A small-molecule ligand and the protein it binds are described below.
Small molecule (SMILES): CC(=O)N[C@@H]1[C@@H](O)[C@H](O)[C@@H](CO)O[C@H]1O

Binding-site contacts:
Ligand atom N2 contacts residue ASN305 of chain 1.A at 4.1 Å.
Ligand atom O7 contacts residue ASN179 of chain 1.A at 3.9 Å.
Ligand atom O3 contacts residue ASN179 of chain 1.A at 4.4 Å.
Ligand atom O6 contacts residue GLU200 of chain 1.A at 3.2 Å (salt-bridge).
Ligand atom C1 contacts residue GLU200 of chain 1.A at 3.2 Å.
Ligand atom C7 contacts residue ASN179 of chain 1.A at 3.8 Å.
Ligand atom C5 contacts residue ASN179 of chain 1.A at 3.4 Å.
Ligand atom C8 contacts residue VAL307 of chain 1.A at 4.0 Å (hydrophobic).
Ligand atom O5 contacts residue ASN179 of chain 1.A at 2.2 Å (h-bond).
Ligand atom O7 contacts residue VAL307 of chain 1.A at 4.5 Å.
Ligand atom C8 contacts residue ASN305 of chain 1.A at 3.9 Å.
Ligand atom O4 contacts residue LYS303 of chain 1.A at 3.7 Å.
Ligand atom C6 contacts residue GLU200 of chain 1.A at 4.0 Å.
Ligand atom C1 contacts residue ASN179 of chain 1.A at 1.3 Å.
Ligand atom C5 contacts residue GLU200 of chain 1.A at 3.8 Å.
Ligand atom C2 contacts residue GLU200 of chain 1.A at 4.5 Å.
Ligand atom C7 contacts residue VAL307 of chain 1.A at 4.3 Å (hydrophobic).
Ligand atom O6 contacts residue TYR198 of chain 1.A at 3.8 Å.
Ligand atom N2 contacts residue ASN179 of chain 1.A at 3.2 Å (h-bond).
Ligand atom C4 contacts residue ASN179 of chain 1.A at 4.2 Å.
Ligand atom C2 contacts residue ASN179 of chain 1.A at 2.5 Å.
Ligand atom O5 contacts residue GLU200 of chain 1.A at 2.6 Å (salt-bridge).
Ligand atom C3 contacts residue ASN179 of chain 1.A at 3.8 Å.
Ligand atom C7 contacts residue ASN305 of chain 1.A at 4.5 Å.

Sequence of chain 1.A:
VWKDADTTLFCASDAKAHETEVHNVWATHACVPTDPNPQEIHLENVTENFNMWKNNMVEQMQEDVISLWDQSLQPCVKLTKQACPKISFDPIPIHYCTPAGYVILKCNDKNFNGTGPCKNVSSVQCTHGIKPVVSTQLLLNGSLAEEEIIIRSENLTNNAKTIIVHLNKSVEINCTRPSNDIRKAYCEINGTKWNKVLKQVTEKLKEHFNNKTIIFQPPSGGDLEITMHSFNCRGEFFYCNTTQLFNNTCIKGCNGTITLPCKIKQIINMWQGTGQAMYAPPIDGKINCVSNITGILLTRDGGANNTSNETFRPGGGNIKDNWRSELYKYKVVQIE